Sequence of chain 2.D:
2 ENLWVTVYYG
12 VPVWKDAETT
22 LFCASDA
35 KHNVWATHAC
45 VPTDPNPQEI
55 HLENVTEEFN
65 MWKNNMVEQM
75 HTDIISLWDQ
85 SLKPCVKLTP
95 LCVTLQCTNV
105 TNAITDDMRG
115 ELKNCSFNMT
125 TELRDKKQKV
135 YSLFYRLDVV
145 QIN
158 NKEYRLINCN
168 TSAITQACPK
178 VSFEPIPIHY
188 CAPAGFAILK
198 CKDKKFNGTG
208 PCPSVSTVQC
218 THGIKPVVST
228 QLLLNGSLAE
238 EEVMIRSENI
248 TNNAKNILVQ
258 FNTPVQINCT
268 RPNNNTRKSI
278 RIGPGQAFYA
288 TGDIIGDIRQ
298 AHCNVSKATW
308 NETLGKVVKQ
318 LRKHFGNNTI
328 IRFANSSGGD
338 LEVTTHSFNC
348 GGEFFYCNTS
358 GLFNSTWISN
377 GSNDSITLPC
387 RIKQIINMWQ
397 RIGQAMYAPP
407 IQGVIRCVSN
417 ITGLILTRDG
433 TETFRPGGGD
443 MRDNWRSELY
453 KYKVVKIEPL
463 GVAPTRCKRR

A small-molecule ligand and the protein it binds are described below.
Small molecule (SMILES): CC(=O)N[C@@H]1[C@@H](O)[C@H](O)[C@@H](CO)O[C@H]1O

Binding-site contacts:
Ligand atom N2 contacts residue ASN332 of chain 2.D at 2.9 Å (h-bond).
Ligand atom N2 contacts residue SER357 of chain 2.D at 4.4 Å.
Ligand atom C2 contacts residue SER357 of chain 2.D at 4.0 Å.
Ligand atom C3 contacts residue ASN332 of chain 2.D at 3.8 Å.
Ligand atom C8 contacts residue NAG1 of chain 2.Y at 4.5 Å.
Ligand atom O7 contacts residue SER357 of chain 2.D at 3.3 Å (h-bond).
Ligand atom O7 contacts residue ASN355 of chain 2.D at 3.9 Å.
Ligand atom C8 contacts residue THR341 of chain 2.D at 3.9 Å.
Ligand atom C7 contacts residue NAG1 of chain 2.Y at 3.9 Å.
Ligand atom C4 contacts residue NAG1 of chain 2.Y at 4.2 Å.
Ligand atom C8 contacts residue SER333 of chain 2.D at 4.0 Å.
Ligand atom O7 contacts residue ASN332 of chain 2.D at 3.5 Å (h-bond).
Ligand atom C4 contacts residue ASN332 of chain 2.D at 4.2 Å.
Ligand atom N2 contacts residue SER333 of chain 2.D at 4.0 Å.
Ligand atom C7 contacts residue SER357 of chain 2.D at 4.1 Å.
Ligand atom C2 contacts residue ASN332 of chain 2.D at 2.4 Å.
Ligand atom C5 contacts residue ASN332 of chain 2.D at 3.7 Å.
Ligand atom C2 contacts residue NAG1 of chain 2.Y at 4.3 Å.
Ligand atom C3 contacts residue NAG1 of chain 2.Y at 4.3 Å.
Ligand atom C7 contacts residue ASN332 of chain 2.D at 3.4 Å.
Ligand atom O7 contacts residue NAG1 of chain 2.Y at 3.1 Å (h-bond).
Ligand atom C7 contacts residue SER333 of chain 2.D at 4.4 Å.
Ligand atom C1 contacts residue ASN332 of chain 2.D at 1.4 Å.
Ligand atom C8 contacts residue ASN332 of chain 2.D at 4.5 Å.
Ligand atom N2 contacts residue NAG1 of chain 2.Y at 4.5 Å.
Ligand atom O5 contacts residue ASN332 of chain 2.D at 2.4 Å (h-bond).
Ligand atom O3 contacts residue NAG1 of chain 2.Y at 3.6 Å.
Ligand atom C1 contacts residue SER357 of chain 2.D at 3.8 Å.
Ligand atom O6 contacts residue NAG1 of chain 2.Y at 3.8 Å.
Ligand atom O5 contacts residue SER357 of chain 2.D at 4.0 Å.